Binding-site contacts:
Ligand atom C12 contacts residue LYS327 of chain 1.C at 3.7 Å.
Ligand atom C7 contacts residue LYS327 of chain 1.D at 3.9 Å.
Ligand atom O17 contacts residue PO41 of chain 1.V at 3.4 Å (h-bond).
Ligand atom O16 contacts residue ARG320 of chain 1.C at 3.5 Å (salt-bridge).
Ligand atom N3 contacts residue LYS327 of chain 1.D at 3.8 Å.
Ligand atom C11 contacts residue PO41 of chain 1.V at 4.1 Å.
Ligand atom N8 contacts residue LYS327 of chain 1.C at 3.7 Å.
Ligand atom C9 contacts residue LYS327 of chain 1.C at 4.2 Å.
Ligand atom C1 contacts residue PO41 of chain 1.V at 3.8 Å.
Ligand atom N3 contacts residue ARG324 of chain 1.D at 3.9 Å.
Ligand atom O13 contacts residue PO41 of chain 1.V at 4.2 Å.
Ligand atom O16 contacts residue ARG324 of chain 1.C at 3.9 Å.
Ligand atom C10 contacts residue PO41 of chain 1.Z at 3.1 Å.
Ligand atom C6 contacts residue PO41 of chain 1.Z at 4.3 Å.
Ligand atom C1 contacts residue ARG324 of chain 1.D at 3.1 Å.
Ligand atom O13 contacts residue ARG324 of chain 1.C at 3.1 Å.
Ligand atom C6 contacts residue LYS327 of chain 1.D at 2.9 Å.
Ligand atom O18 contacts residue PO41 of chain 1.V at 2.7 Å (h-bond).
Ligand atom O20 contacts residue ARG324 of chain 1.D at 3.4 Å.
Ligand atom O18 contacts residue LYS327 of chain 1.C at 3.9 Å.
Ligand atom O16 contacts residue LYS327 of chain 1.D at 3.7 Å.
Ligand atom C10 contacts residue LYS327 of chain 1.D at 4.1 Å.
Ligand atom O13 contacts residue LYS327 of chain 1.C at 3.1 Å (salt-bridge).
Ligand atom C12 contacts residue ARG324 of chain 1.C at 3.6 Å.
Ligand atom C10 contacts residue ARG324 of chain 1.C at 3.7 Å.
Ligand atom C2 contacts residue ARG324 of chain 1.D at 3.1 Å.
Ligand atom O16 contacts residue PO41 of chain 1.Z at 3.0 Å (h-bond).
Ligand atom O14 contacts residue ARG324 of chain 1.C at 3.5 Å (salt-bridge).
Ligand atom O15 contacts residue ARG324 of chain 1.C at 3.6 Å.
Ligand atom C9 contacts residue ARG324 of chain 1.C at 3.4 Å.
Ligand atom C4 contacts residue ARG324 of chain 1.D at 4.2 Å.
Ligand atom O15 contacts residue PO41 of chain 1.Z at 2.6 Å (h-bond).
Ligand atom C4 contacts residue LYS327 of chain 1.C at 4.1 Å.
Ligand atom C11 contacts residue LYS327 of chain 1.C at 3.4 Å.
Ligand atom O17 contacts residue ARG324 of chain 1.D at 3.7 Å.
Ligand atom O20 contacts residue LEU323 of chain 1.D at 3.7 Å.
Ligand atom O15 contacts residue LYS327 of chain 1.D at 4.1 Å.
Ligand atom O20 contacts residue LYS327 of chain 1.D at 3.9 Å.
Ligand atom O18 contacts residue ARG324 of chain 1.D at 3.0 Å (salt-bridge).
Ligand atom O19 contacts residue LYS327 of chain 1.C at 3.8 Å.

Sequence of chain 1.C:
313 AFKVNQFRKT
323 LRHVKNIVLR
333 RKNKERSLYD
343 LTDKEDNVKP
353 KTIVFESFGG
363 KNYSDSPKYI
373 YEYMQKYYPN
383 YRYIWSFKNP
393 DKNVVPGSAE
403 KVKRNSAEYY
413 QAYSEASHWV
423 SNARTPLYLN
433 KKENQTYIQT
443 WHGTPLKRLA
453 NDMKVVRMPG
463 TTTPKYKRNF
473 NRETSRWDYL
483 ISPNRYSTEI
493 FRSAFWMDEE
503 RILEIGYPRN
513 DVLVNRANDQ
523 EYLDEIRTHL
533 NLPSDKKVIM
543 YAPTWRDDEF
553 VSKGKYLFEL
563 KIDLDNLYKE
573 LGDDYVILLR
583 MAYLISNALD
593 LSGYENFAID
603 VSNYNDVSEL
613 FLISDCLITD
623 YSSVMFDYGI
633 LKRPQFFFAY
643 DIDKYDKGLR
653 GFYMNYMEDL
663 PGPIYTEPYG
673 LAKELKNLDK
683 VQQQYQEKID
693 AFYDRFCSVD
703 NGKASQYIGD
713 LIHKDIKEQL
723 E

This protein binds this small molecule.
Small molecule (SMILES): O=C(O)CN(CCN(CC(=O)O)CC(=O)O)CC(=O)O

Sequence of chain 1.D:
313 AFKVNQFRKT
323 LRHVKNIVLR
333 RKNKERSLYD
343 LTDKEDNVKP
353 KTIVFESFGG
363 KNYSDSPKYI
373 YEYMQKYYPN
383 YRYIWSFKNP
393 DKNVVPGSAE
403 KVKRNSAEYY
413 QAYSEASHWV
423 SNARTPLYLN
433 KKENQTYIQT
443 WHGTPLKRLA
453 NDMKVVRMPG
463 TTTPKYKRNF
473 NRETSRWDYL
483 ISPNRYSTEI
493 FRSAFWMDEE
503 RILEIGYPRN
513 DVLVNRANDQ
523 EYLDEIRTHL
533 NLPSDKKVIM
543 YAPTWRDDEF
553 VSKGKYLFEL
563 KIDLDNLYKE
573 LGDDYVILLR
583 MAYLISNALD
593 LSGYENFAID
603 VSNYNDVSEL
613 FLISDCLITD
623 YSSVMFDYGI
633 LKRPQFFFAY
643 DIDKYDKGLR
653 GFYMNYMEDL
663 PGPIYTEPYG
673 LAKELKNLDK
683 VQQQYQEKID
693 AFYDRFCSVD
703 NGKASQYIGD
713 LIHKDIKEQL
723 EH